The protein below binds the small molecule below.
Small molecule (SMILES): CC(=O)N[C@@H]1[C@@H](O)[C@H](O)[C@@H](CO)O[C@H]1O

Binding-site contacts:
Ligand atom C4 contacts residue ASN613 of chain 1.A at 4.2 Å.
Ligand atom C3 contacts residue ASN613 of chain 1.A at 3.8 Å.
Ligand atom C2 contacts residue ASN613 of chain 1.A at 2.4 Å.
Ligand atom C7 contacts residue ASN613 of chain 1.A at 3.8 Å.
Ligand atom O5 contacts residue ASN613 of chain 1.A at 2.4 Å (h-bond).
Ligand atom C5 contacts residue ASN613 of chain 1.A at 3.7 Å.
Ligand atom O5 contacts residue THR615 of chain 1.A at 4.1 Å.
Ligand atom O7 contacts residue ASN613 of chain 1.A at 4.2 Å.
Ligand atom N2 contacts residue ASN613 of chain 1.A at 2.9 Å (h-bond).
Ligand atom C1 contacts residue ASN613 of chain 1.A at 1.4 Å.

Sequence of chain 1.A:
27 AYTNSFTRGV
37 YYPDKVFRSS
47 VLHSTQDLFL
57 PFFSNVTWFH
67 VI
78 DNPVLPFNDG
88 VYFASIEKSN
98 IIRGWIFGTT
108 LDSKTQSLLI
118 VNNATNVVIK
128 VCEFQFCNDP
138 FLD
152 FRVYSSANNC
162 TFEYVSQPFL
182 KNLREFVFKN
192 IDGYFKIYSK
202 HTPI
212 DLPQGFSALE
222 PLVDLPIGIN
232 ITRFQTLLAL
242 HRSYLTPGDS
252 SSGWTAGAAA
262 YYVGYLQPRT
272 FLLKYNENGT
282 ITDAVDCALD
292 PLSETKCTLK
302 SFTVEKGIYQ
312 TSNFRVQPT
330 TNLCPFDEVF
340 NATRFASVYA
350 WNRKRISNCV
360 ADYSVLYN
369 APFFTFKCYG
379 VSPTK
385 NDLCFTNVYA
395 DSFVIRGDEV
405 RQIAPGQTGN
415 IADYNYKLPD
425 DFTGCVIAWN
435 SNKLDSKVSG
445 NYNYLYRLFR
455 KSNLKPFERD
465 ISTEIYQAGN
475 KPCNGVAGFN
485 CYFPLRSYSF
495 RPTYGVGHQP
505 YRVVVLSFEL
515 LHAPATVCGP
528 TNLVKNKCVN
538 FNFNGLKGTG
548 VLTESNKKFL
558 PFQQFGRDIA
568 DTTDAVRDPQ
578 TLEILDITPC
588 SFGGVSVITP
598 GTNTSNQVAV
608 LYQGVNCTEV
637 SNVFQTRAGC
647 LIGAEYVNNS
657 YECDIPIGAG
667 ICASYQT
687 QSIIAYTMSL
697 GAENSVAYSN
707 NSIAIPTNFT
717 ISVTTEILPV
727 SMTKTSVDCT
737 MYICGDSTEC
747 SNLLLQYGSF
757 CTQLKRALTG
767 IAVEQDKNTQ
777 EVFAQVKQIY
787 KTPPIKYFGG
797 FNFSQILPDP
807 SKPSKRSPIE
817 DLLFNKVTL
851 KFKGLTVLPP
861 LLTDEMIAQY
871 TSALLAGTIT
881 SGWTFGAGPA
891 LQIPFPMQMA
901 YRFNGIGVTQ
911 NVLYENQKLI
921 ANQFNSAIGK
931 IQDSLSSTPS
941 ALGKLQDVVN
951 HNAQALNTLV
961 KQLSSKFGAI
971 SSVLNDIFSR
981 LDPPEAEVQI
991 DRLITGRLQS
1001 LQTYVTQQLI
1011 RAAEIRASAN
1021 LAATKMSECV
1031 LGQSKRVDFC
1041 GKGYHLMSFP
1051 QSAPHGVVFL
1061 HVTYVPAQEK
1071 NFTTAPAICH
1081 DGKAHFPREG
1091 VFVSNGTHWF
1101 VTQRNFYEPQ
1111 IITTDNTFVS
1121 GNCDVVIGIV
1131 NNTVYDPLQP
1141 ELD